The small molecule below binds the protein below.
Small molecule (SMILES): Cc1c(O)cccc1C(=O)N[C@@H](CSc1ccccc1)[C@H](O)CN1C[C@H]2CCCC[C@H]2C[C@H]1C(=O)NC(C)(C)C

Binding-site contacts:
Ligand atom C80 contacts residue VAL82 of chain 1.C at 3.6 Å (hydrophobic).
Ligand atom C10 contacts residue GLY27 of chain 1.C at 3.6 Å.
Ligand atom C4 contacts residue GLY49 of chain 1.C at 3.6 Å.
Ligand atom C5 contacts residue PRO81 of chain 1.D at 3.8 Å (hydrophobic).
Ligand atom C14 contacts residue ILE50 of chain 1.D at 3.8 Å (hydrophobic).
Ligand atom C78 contacts residue GLY48 of chain 1.D at 3.4 Å.
Ligand atom C23 contacts residue ASP25 of chain 1.C at 3.2 Å.
Ligand atom O25 contacts residue GLY49 of chain 1.D at 3.4 Å.
Ligand atom C30 contacts residue GLY27 of chain 1.D at 3.6 Å.
Ligand atom C80 contacts residue ARG8 of chain 1.C at 3.7 Å.
Ligand atom C32 contacts residue ASP30 of chain 1.D at 3.4 Å.
Ligand atom O21 contacts residue ASP25 of chain 1.C at 2.6 Å (salt-bridge).
Ligand atom O21 contacts residue ALA28 of chain 1.D at 3.9 Å.
Ligand atom O21 contacts residue ASP25 of chain 1.D at 2.6 Å (salt-bridge).
Ligand atom C78 contacts residue GLY49 of chain 1.D at 3.6 Å.
Ligand atom N22 contacts residue GLY27 of chain 1.D at 3.0 Å (h-bond).
Ligand atom C6 contacts residue ILE84 of chain 1.D at 3.3 Å (hydrophobic).
Ligand atom C30 contacts residue GLY48 of chain 1.D at 3.6 Å.
Ligand atom C9 contacts residue GLY49 of chain 1.C at 3.8 Å.
Ligand atom C14 contacts residue ILE47 of chain 1.C at 3.7 Å (hydrophobic).
Ligand atom C79 contacts residue GLY48 of chain 1.D at 3.2 Å.
Ligand atom C32 contacts residue ASP29 of chain 1.D at 3.4 Å.
Ligand atom C18 contacts residue ASP25 of chain 1.C at 3.6 Å.
Ligand atom C1 contacts residue ILE84 of chain 1.D at 3.7 Å (hydrophobic).
Ligand atom C10 contacts residue ASP25 of chain 1.D at 3.4 Å.
Ligand atom C15 contacts residue ILE50 of chain 1.D at 3.8 Å (hydrophobic).
Ligand atom C18 contacts residue GLY27 of chain 1.C at 3.8 Å.
Ligand atom C20 contacts residue ASP25 of chain 1.C at 3.8 Å.
Ligand atom C82 contacts residue ILE84 of chain 1.C at 3.8 Å (hydrophobic).
Ligand atom O21 contacts residue GLY27 of chain 1.D at 3.2 Å.
Ligand atom C19 contacts residue ASP25 of chain 1.D at 3.1 Å.
Ligand atom C31 contacts residue ASP29 of chain 1.D at 3.4 Å.
Ligand atom O38 contacts residue ASP30 of chain 1.D at 2.6 Å (salt-bridge).
Ligand atom C19 contacts residue ASP25 of chain 1.C at 3.5 Å.
Ligand atom C9 contacts residue GLY48 of chain 1.C at 3.7 Å.
Ligand atom C4 contacts residue PRO81 of chain 1.D at 3.6 Å (hydrophobic).
Ligand atom C14 contacts residue GLY48 of chain 1.C at 3.8 Å.
Ligand atom C33 contacts residue ASP30 of chain 1.D at 3.4 Å.
Ligand atom C18 contacts residue ASP25 of chain 1.D at 3.6 Å.
Ligand atom C82 contacts residue GLY27 of chain 1.D at 3.7 Å.

Sequence of chain 1.D:
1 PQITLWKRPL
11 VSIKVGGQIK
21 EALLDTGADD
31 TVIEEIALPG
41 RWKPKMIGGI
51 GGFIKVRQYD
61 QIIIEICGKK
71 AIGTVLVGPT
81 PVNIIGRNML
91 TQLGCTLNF

Sequence of chain 1.C:
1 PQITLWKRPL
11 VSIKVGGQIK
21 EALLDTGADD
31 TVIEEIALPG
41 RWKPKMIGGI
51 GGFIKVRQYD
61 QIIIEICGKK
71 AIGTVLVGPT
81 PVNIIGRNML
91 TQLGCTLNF